Binding-site contacts:
Ligand atom O2B contacts residue SER21 of chain 1.A at 2.9 Å (h-bond).
Ligand atom C6 contacts residue LYS121 of chain 1.A at 3.6 Å.
Ligand atom O1B contacts residue VAL18 of chain 1.A at 3.2 Å (h-bond).
Ligand atom O1B contacts residue LYS20 of chain 1.A at 2.9 Å (salt-bridge).
Ligand atom O2G contacts residue THR39 of chain 1.A at 2.8 Å (h-bond).
Ligand atom N3B contacts residue MG1 of chain 1.H at 3.5 Å.
Ligand atom O2A contacts residue GLY19 of chain 1.A at 3.3 Å.
Ligand atom O6 contacts residue SER149 of chain 1.A at 3.4 Å.
Ligand atom O1B contacts residue GLY19 of chain 1.A at 3.0 Å (h-bond).
Ligand atom C3' contacts residue GLU35 of chain 1.A at 3.6 Å.
Ligand atom O3G contacts residue LYS20 of chain 1.A at 2.7 Å (salt-bridge).
Ligand atom O2B contacts residue MG1 of chain 1.H at 2.0 Å.
Ligand atom N3B contacts residue GLY17 of chain 1.A at 3.0 Å (h-bond).
Ligand atom O2' contacts residue VAL33 of chain 1.A at 2.6 Å (h-bond).
Ligand atom O3A contacts residue GLY19 of chain 1.A at 3.2 Å (h-bond).
Ligand atom O3A contacts residue GLY17 of chain 1.A at 3.6 Å.
Ligand atom C8 contacts residue GLY19 of chain 1.A at 3.6 Å.
Ligand atom N7 contacts residue ASN120 of chain 1.A at 3.2 Å (h-bond).
Ligand atom O4' contacts residue LYS121 of chain 1.A at 3.3 Å (salt-bridge).
Ligand atom PB contacts residue MG1 of chain 1.H at 3.2 Å.
Ligand atom O2B contacts residue LYS20 of chain 1.A at 3.6 Å (salt-bridge).
Ligand atom PG contacts residue MG1 of chain 1.H at 3.2 Å.
Ligand atom O1B contacts residue GLY17 of chain 1.A at 3.5 Å (h-bond).
Ligand atom O3' contacts residue ASP34 of chain 1.A at 2.8 Å (salt-bridge).
Ligand atom O6 contacts residue ASN120 of chain 1.A at 3.4 Å (h-bond).
Ligand atom C6 contacts residue ASP123 of chain 1.A at 3.6 Å.
Ligand atom N2 contacts residue ASP123 of chain 1.A at 2.8 Å (salt-bridge).
Ligand atom N1 contacts residue ASP123 of chain 1.A at 2.8 Å (salt-bridge).
Ligand atom O6 contacts residue ALA150 of chain 1.A at 2.8 Å (h-bond).
Ligand atom O6 contacts residue LYS121 of chain 1.A at 3.3 Å.
Ligand atom O6 contacts residue ASP123 of chain 1.A at 3.4 Å (salt-bridge).
Ligand atom O1G contacts residue PRO38 of chain 1.A at 3.4 Å.
Ligand atom O3G contacts residue GLY64 of chain 1.A at 2.9 Å (h-bond).
Ligand atom N2 contacts residue LEU124 of chain 1.A at 3.5 Å.
Ligand atom O2' contacts residue PHE32 of chain 1.A at 3.3 Å.
Ligand atom O2A contacts residue SER21 of chain 1.A at 3.3 Å (h-bond).
Ligand atom O2' contacts residue ASP34 of chain 1.A at 3.2 Å (salt-bridge).
Ligand atom O2G contacts residue MG1 of chain 1.H at 2.0 Å.
Ligand atom O2A contacts residue ALA22 of chain 1.A at 2.8 Å (h-bond).
Ligand atom C2' contacts residue VAL33 of chain 1.A at 3.5 Å (hydrophobic).

Sequence of chain 1.A:
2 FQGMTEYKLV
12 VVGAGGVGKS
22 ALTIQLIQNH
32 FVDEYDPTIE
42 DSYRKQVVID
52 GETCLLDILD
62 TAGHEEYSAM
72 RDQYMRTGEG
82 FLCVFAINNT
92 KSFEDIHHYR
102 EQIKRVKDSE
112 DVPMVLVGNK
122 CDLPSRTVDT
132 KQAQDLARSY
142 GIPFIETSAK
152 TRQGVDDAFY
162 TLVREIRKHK

A protein and the small-molecule ligand that binds it are described below.
Small molecule (SMILES): Nc1nc2c(ncn2[C@@H]2O[C@H](CO[P](=O)(O)O[P](=O)(O)NP(=O)(O)O)[C@@H](O)[C@H]2O)c(=O)[nH]1